Sequence of chain 54.A:
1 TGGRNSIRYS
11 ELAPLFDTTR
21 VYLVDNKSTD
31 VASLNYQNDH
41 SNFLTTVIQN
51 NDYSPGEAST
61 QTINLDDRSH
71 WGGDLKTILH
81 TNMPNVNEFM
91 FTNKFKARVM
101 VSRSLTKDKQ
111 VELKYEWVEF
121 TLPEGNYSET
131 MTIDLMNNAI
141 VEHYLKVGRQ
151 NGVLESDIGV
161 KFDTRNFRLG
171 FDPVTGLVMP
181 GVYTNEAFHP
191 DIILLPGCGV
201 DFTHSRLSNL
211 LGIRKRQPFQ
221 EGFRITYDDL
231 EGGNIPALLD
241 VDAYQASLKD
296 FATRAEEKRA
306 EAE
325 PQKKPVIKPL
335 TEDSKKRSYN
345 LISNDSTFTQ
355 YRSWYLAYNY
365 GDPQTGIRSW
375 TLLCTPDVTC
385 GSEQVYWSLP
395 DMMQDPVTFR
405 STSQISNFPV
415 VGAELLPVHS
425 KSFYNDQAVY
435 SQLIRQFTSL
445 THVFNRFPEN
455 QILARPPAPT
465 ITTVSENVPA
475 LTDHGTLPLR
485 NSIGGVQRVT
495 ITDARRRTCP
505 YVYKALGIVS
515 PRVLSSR

Binding-site contacts:
Ligand atom N1 contacts residue ARG98 of chain 54.A at 4.3 Å.
Ligand atom C3 contacts residue ARG98 of chain 54.A at 3.2 Å.
Ligand atom S1 contacts residue ARG98 of chain 54.A at 4.4 Å.
Ligand atom C15 contacts residue TRP117 of chain 54.A at 4.2 Å (hydrophobic).
Ligand atom C13 contacts residue ARG224 of chain 54.A at 4.2 Å.
Ligand atom C15 contacts residue ARG224 of chain 54.A at 3.3 Å.
Ligand atom C2 contacts residue ARG224 of chain 54.A at 3.8 Å.
Ligand atom N1 contacts residue TRP117 of chain 54.A at 4.1 Å.
Ligand atom C3 contacts residue TRP117 of chain 54.A at 3.5 Å (hydrophobic).
Ligand atom C1 contacts residue ARG224 of chain 54.A at 3.8 Å.
Ligand atom N1 contacts residue ARG224 of chain 54.A at 4.2 Å.
Ligand atom C2 contacts residue ARG98 of chain 54.A at 3.4 Å.
Ligand atom C16 contacts residue TRP117 of chain 54.A at 3.7 Å (hydrophobic).
Ligand atom O1S contacts residue THR226 of chain 54.A at 4.3 Å.
Ligand atom O1S contacts residue ASP228 of chain 54.A at 3.6 Å.
Ligand atom C14 contacts residue ARG224 of chain 54.A at 4.5 Å.
Ligand atom C1 contacts residue ARG98 of chain 54.A at 3.2 Å.
Ligand atom C3 contacts residue ARG224 of chain 54.A at 3.5 Å.
Ligand atom O3S contacts residue THR226 of chain 54.A at 4.0 Å.
Ligand atom C16 contacts residue ARG224 of chain 54.A at 4.0 Å.
Ligand atom O1S contacts residue ARG98 of chain 54.A at 3.6 Å.

This small molecule binds to this protein.
Small molecule (SMILES): CCCCCCCCCCCC[N+](C)(C)CCCS(=O)(=O)O